Binding-site contacts:
Ligand atom C6 contacts residue PHE118 of chain 7.A at 4.4 Å (hydrophobic).
Ligand atom N2 contacts residue ASN259 of chain 7.B at 2.9 Å (h-bond).
Ligand atom O5 contacts residue ASN259 of chain 7.B at 2.4 Å (h-bond).
Ligand atom O6 contacts residue PHE118 of chain 7.A at 3.9 Å.
Ligand atom C5 contacts residue THR116 of chain 7.A at 3.5 Å.
Ligand atom C3 contacts residue ASN259 of chain 7.B at 3.8 Å.
Ligand atom C7 contacts residue ASN259 of chain 7.B at 3.1 Å.
Ligand atom C4 contacts residue ASN259 of chain 7.B at 4.2 Å.
Ligand atom C8 contacts residue ASN259 of chain 7.B at 4.1 Å.
Ligand atom C5 contacts residue ASN259 of chain 7.B at 3.7 Å.
Ligand atom O6 contacts residue LYS115 of chain 7.A at 4.4 Å.
Ligand atom C1 contacts residue ASN259 of chain 7.B at 1.4 Å.
Ligand atom C1 contacts residue THR116 of chain 7.A at 3.3 Å.
Ligand atom C6 contacts residue LYS115 of chain 7.A at 3.9 Å.
Ligand atom O7 contacts residue ASN259 of chain 7.B at 3.0 Å (h-bond).
Ligand atom C2 contacts residue ASN259 of chain 7.B at 2.4 Å.
Ligand atom C6 contacts residue THR116 of chain 7.A at 3.5 Å.
Ligand atom O5 contacts residue THR116 of chain 7.A at 2.6 Å (h-bond).

A protein and the small-molecule ligand that binds it are described below.
Small molecule (SMILES): CC(=O)N[C@@H]1[C@@H](O)[C@H](O)[C@@H](CO)O[C@H]1O

Sequence of chain 7.B:
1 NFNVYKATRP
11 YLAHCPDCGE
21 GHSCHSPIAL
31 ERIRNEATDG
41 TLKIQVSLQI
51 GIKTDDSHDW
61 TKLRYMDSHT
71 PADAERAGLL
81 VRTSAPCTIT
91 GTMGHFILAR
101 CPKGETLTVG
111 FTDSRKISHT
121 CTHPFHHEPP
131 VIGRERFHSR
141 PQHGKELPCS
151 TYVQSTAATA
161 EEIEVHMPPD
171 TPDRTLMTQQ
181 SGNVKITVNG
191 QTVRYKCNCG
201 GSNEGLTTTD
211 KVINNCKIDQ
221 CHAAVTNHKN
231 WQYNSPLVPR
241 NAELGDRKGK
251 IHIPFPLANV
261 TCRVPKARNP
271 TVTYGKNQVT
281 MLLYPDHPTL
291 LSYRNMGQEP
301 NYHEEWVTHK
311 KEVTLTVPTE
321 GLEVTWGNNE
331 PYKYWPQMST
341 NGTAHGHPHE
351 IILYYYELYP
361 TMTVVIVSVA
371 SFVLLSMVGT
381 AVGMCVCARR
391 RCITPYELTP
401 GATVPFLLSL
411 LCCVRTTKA

Sequence of chain 7.A:
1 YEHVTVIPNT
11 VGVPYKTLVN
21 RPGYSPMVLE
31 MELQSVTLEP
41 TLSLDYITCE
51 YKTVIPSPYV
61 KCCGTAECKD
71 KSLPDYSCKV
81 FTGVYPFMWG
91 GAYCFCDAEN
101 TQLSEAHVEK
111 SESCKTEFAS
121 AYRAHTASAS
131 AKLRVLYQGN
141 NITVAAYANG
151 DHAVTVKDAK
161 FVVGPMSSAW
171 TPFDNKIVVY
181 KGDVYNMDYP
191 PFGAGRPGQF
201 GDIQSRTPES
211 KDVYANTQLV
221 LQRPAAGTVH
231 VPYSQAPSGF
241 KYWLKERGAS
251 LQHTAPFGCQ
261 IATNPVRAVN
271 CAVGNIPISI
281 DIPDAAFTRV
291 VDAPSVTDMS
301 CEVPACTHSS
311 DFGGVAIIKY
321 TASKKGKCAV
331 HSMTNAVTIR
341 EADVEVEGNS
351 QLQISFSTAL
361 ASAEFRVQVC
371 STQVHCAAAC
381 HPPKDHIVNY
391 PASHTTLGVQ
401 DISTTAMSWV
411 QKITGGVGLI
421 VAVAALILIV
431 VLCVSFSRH